Sequence of chain 8.A:
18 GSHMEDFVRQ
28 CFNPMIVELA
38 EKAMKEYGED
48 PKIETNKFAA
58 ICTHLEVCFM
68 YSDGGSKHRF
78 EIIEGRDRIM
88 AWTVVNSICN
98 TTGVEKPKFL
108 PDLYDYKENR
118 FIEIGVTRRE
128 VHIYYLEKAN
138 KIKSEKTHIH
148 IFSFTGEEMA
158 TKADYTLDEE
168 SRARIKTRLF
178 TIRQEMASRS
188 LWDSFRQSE

The small molecule below binds the protein below.
Small molecule (SMILES): COc1cc(CCNC(=O)c2[nH]c(-c3ccccc3C(F)(F)F)nc(=O)c2O)ccn1

Binding-site contacts:
Ligand atom C07 contacts residue TYR44 of chain 8.A at 3.6 Å (hydrophobic).
Ligand atom O15 contacts residue ILE121 of chain 8.A at 2.8 Å (h-bond).
Ligand atom O13 contacts residue GLU81 of chain 8.A at 4.0 Å.
Ligand atom O13 contacts residue MN1 of chain 8.C at 2.1 Å.
Ligand atom O10 contacts residue GLU81 of chain 8.A at 4.2 Å.
Ligand atom C04 contacts residue TYR44 of chain 8.A at 3.8 Å (hydrophobic).
Ligand atom O15 contacts residue GLU120 of chain 8.A at 2.8 Å (salt-bridge).
Ligand atom N08 contacts residue MN1 of chain 8.C at 4.1 Å.
Ligand atom O15 contacts residue MN1 of chain 8.B at 1.9 Å.
Ligand atom C01 contacts residue ALA40 of chain 8.A at 4.1 Å (hydrophobic).
Ligand atom O13 contacts residue MN1 of chain 8.B at 2.5 Å.
Ligand atom O10 contacts residue LEU107 of chain 8.A at 3.6 Å.
Ligand atom O13 contacts residue GLU120 of chain 8.A at 3.0 Å (salt-bridge).
Ligand atom N31 contacts residue GLU46 of chain 8.A at 4.2 Å.
Ligand atom C12 contacts residue GLU120 of chain 8.A at 3.4 Å.
Ligand atom C06 contacts residue TYR44 of chain 8.A at 3.3 Å (hydrophobic).
Ligand atom C09 contacts residue MN1 of chain 8.C at 3.1 Å.
Ligand atom F28 contacts residue ALA57 of chain 8.A at 3.4 Å.
Ligand atom F27 contacts residue HIS61 of chain 8.A at 4.2 Å.
Ligand atom O02 contacts residue GLU46 of chain 8.A at 3.9 Å.
Ligand atom O13 contacts residue HIS61 of chain 8.A at 3.6 Å.
Ligand atom O10 contacts residue MN1 of chain 8.C at 2.6 Å.
Ligand atom F26 contacts residue ILE58 of chain 8.A at 3.9 Å.
Ligand atom C14 contacts residue MN1 of chain 8.B at 2.7 Å.
Ligand atom C12 contacts residue MN1 of chain 8.C at 3.0 Å.
Ligand atom C14 contacts residue HIS61 of chain 8.A at 3.4 Å.
Ligand atom C12 contacts residue ASP109 of chain 8.A at 3.8 Å.
Ligand atom N16 contacts residue MN1 of chain 8.B at 4.1 Å.
Ligand atom C14 contacts residue ILE121 of chain 8.A at 3.9 Å (hydrophobic).
Ligand atom C01 contacts residue MET41 of chain 8.A at 4.2 Å (hydrophobic).
Ligand atom O15 contacts residue ASP109 of chain 8.A at 3.8 Å.
Ligand atom C12 contacts residue HIS61 of chain 8.A at 3.8 Å.
Ligand atom O13 contacts residue ASP109 of chain 8.A at 2.5 Å (salt-bridge).
Ligand atom F28 contacts residue ILE58 of chain 8.A at 3.7 Å.
Ligand atom C11 contacts residue MN1 of chain 8.C at 3.4 Å.
Ligand atom C05 contacts residue TYR44 of chain 8.A at 4.0 Å (hydrophobic).
Ligand atom N16 contacts residue TYR131 of chain 8.A at 4.0 Å.
Ligand atom C14 contacts residue GLU120 of chain 8.A at 3.2 Å.
Ligand atom C12 contacts residue MN1 of chain 8.B at 3.0 Å.
Ligand atom O15 contacts residue HIS61 of chain 8.A at 2.8 Å (h-bond).